The protein below binds the small molecule below.
Small molecule (SMILES): CC(=O)N[C@@H]1[C@@H](O)[C@H](O)[C@@H](CO)O[C@H]1O

Binding-site contacts:
Ligand atom C7 contacts residue ASN300 of chain 1.E at 4.2 Å.
Ligand atom C8 contacts residue ASN300 of chain 1.E at 3.4 Å.
Ligand atom C7 contacts residue HIS334 of chain 1.E at 3.8 Å.
Ligand atom N2 contacts residue ASN336 of chain 1.E at 2.9 Å (h-bond).
Ligand atom C1 contacts residue THR418 of chain 1.E at 4.0 Å.
Ligand atom O7 contacts residue ARG447 of chain 1.E at 4.3 Å.
Ligand atom O7 contacts residue ASN300 of chain 1.E at 4.2 Å.
Ligand atom N2 contacts residue HIS334 of chain 1.E at 3.0 Å (h-bond).
Ligand atom O7 contacts residue ASN336 of chain 1.E at 3.2 Å (h-bond).
Ligand atom O3 contacts residue HIS334 of chain 1.E at 4.3 Å.
Ligand atom C8 contacts residue ASN336 of chain 1.E at 4.4 Å.
Ligand atom C7 contacts residue ARG447 of chain 1.E at 4.2 Å.
Ligand atom C8 contacts residue ARG447 of chain 1.E at 3.7 Å.
Ligand atom C3 contacts residue ASN336 of chain 1.E at 3.9 Å.
Ligand atom C3 contacts residue HIS334 of chain 1.E at 4.0 Å.
Ligand atom C8 contacts residue CYS301 of chain 1.E at 4.4 Å (hydrophobic).
Ligand atom C2 contacts residue HIS334 of chain 1.E at 4.0 Å.
Ligand atom C7 contacts residue ASN336 of chain 1.E at 3.2 Å.
Ligand atom O5 contacts residue THR418 of chain 1.E at 4.1 Å.
Ligand atom C5 contacts residue ASN336 of chain 1.E at 3.8 Å.
Ligand atom O5 contacts residue ASN336 of chain 1.E at 2.5 Å (h-bond).
Ligand atom C2 contacts residue ASN336 of chain 1.E at 2.5 Å.
Ligand atom C8 contacts residue HIS334 of chain 1.E at 3.8 Å.
Ligand atom C4 contacts residue ASN336 of chain 1.E at 4.3 Å.
Ligand atom C1 contacts residue HIS334 of chain 1.E at 4.4 Å.
Ligand atom C8 contacts residue THR302 of chain 1.E at 3.7 Å.
Ligand atom C1 contacts residue ASN336 of chain 1.E at 1.5 Å.

Sequence of chain 1.E:
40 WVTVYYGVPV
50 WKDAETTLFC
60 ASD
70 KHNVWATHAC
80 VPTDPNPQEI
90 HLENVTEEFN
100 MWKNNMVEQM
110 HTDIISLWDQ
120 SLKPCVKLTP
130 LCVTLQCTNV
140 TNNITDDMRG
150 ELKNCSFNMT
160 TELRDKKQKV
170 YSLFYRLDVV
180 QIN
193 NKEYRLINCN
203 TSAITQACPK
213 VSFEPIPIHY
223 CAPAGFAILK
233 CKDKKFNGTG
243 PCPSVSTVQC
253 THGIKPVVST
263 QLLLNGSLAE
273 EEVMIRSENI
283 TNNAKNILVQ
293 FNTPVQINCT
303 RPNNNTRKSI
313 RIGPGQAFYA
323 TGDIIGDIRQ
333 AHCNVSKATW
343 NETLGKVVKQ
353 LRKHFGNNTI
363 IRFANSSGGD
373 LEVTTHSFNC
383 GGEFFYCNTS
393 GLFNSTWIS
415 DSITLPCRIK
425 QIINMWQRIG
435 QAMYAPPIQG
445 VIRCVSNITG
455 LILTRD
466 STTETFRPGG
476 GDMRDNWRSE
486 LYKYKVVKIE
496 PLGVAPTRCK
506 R